The small molecule below binds the protein below.
Small molecule (SMILES): O=C(O)C(=O)Cc1ccccc1

Binding-site contacts:
Ligand atom C3' contacts residue LEU415 of chain 2.B at 3.9 Å (hydrophobic).
Ligand atom C3' contacts residue LEU395 of chain 2.B at 4.2 Å (hydrophobic).
Ligand atom O1 contacts residue MET258 of chain 2.B at 3.5 Å.
Ligand atom O2 contacts residue ARG235 of chain 2.B at 3.0 Å (salt-bridge).
Ligand atom O3 contacts residue ARG260 of chain 2.B at 3.2 Å (salt-bridge).
Ligand atom C1 contacts residue MET416 of chain 2.B at 3.8 Å (hydrophobic).
Ligand atom C1 contacts residue ALA417 of chain 2.B at 4.0 Å (hydrophobic).
Ligand atom O1 contacts residue ALA417 of chain 2.B at 2.8 Å (h-bond).
Ligand atom C4' contacts residue LEU395 of chain 2.B at 4.0 Å (hydrophobic).
Ligand atom C2 contacts residue LEU415 of chain 2.B at 3.2 Å (hydrophobic).
Ligand atom C5' contacts residue LEU262 of chain 2.B at 4.2 Å (hydrophobic).
Ligand atom C1 contacts residue ARG235 of chain 2.B at 4.0 Å.
Ligand atom O2 contacts residue MET258 of chain 2.B at 3.8 Å.
Ligand atom C5' contacts residue LEU415 of chain 2.B at 3.5 Å (hydrophobic).
Ligand atom C1' contacts residue LEU415 of chain 2.B at 3.3 Å (hydrophobic).
Ligand atom C3' contacts residue ARG234 of chain 2.B at 3.6 Å.
Ligand atom C6' contacts residue LEU415 of chain 2.B at 3.6 Å (hydrophobic).
Ligand atom O1 contacts residue LEU415 of chain 2.B at 3.8 Å.
Ligand atom C1 contacts residue ARG80 of chain 2.B at 3.5 Å.
Ligand atom C6' contacts residue GLY261 of chain 2.B at 3.7 Å.
Ligand atom C5' contacts residue ARG234 of chain 2.B at 3.9 Å.
Ligand atom C3 contacts residue LEU415 of chain 2.B at 3.8 Å (hydrophobic).
Ligand atom C1 contacts residue MET258 of chain 2.B at 3.7 Å (hydrophobic).
Ligand atom C2' contacts residue ARG234 of chain 2.B at 4.0 Å.
Ligand atom O2 contacts residue ARG80 of chain 2.B at 3.1 Å (salt-bridge).
Ligand atom O3 contacts residue LEU415 of chain 2.B at 2.9 Å (h-bond).
Ligand atom C5' contacts residue GLY414 of chain 2.B at 3.6 Å.
Ligand atom O1 contacts residue MET416 of chain 2.B at 3.2 Å.
Ligand atom C5' contacts residue GLY261 of chain 2.B at 3.3 Å.
Ligand atom C4' contacts residue ARG234 of chain 2.B at 3.4 Å.
Ligand atom O3 contacts residue MET258 of chain 2.B at 2.9 Å (h-bond).
Ligand atom C2 contacts residue ARG260 of chain 2.B at 4.2 Å.
Ligand atom C4' contacts residue LEU415 of chain 2.B at 3.6 Å (hydrophobic).
Ligand atom C2 contacts residue MET258 of chain 2.B at 3.7 Å (hydrophobic).
Ligand atom O1 contacts residue ARG80 of chain 2.B at 3.0 Å (salt-bridge).
Ligand atom C1 contacts residue LEU415 of chain 2.B at 3.8 Å (hydrophobic).
Ligand atom C4' contacts residue GLY414 of chain 2.B at 3.7 Å.
Ligand atom C6' contacts residue LEU262 of chain 2.B at 3.9 Å (hydrophobic).
Ligand atom C2' contacts residue MET416 of chain 2.B at 4.2 Å (hydrophobic).
Ligand atom C2' contacts residue LEU415 of chain 2.B at 3.5 Å (hydrophobic).

Sequence of chain 2.B:
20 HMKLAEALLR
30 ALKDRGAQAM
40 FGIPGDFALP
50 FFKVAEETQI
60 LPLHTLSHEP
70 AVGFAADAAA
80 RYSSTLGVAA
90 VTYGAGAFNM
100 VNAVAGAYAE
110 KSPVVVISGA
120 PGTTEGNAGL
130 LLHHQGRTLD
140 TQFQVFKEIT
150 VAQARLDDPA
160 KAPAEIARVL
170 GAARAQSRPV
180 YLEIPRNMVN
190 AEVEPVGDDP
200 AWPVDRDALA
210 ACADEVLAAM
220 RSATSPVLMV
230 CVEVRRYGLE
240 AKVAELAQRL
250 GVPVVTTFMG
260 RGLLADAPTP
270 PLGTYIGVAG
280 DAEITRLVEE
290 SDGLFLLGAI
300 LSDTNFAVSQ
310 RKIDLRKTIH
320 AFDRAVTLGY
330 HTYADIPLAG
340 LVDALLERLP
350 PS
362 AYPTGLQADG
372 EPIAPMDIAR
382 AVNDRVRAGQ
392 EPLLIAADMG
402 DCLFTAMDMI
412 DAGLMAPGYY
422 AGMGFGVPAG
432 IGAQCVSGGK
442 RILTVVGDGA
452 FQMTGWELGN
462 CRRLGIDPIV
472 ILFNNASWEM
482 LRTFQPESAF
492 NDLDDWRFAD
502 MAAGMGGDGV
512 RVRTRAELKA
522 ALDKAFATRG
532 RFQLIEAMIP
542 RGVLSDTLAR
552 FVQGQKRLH